Sequence of chain 4.A:
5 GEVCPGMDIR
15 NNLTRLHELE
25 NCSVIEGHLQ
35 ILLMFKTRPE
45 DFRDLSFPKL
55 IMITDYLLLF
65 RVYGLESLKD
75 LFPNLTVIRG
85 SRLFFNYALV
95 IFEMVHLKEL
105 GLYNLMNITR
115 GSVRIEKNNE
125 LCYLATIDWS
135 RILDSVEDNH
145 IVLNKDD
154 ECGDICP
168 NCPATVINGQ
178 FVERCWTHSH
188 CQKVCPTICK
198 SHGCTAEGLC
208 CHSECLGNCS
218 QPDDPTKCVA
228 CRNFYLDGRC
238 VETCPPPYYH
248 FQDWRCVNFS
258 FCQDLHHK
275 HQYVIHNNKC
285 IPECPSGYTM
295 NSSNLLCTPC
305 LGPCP

The small molecule below binds the protein below.
Small molecule (SMILES): CC(=O)N[C@@H]1[C@@H](O)[C@H](O)[C@@H](CO)O[C@H]1O

Binding-site contacts:
Ligand atom C3 contacts residue ASN25 of chain 4.A at 3.8 Å.
Ligand atom C1 contacts residue GLU24 of chain 4.A at 3.3 Å.
Ligand atom O5 contacts residue GLU24 of chain 4.A at 4.2 Å.
Ligand atom C2 contacts residue ASN25 of chain 4.A at 2.5 Å.
Ligand atom O7 contacts residue GLU6 of chain 4.A at 2.9 Å (salt-bridge).
Ligand atom O3 contacts residue GLU24 of chain 4.A at 4.5 Å.
Ligand atom N2 contacts residue ASN25 of chain 4.A at 3.0 Å (h-bond).
Ligand atom C8 contacts residue ASN25 of chain 4.A at 4.4 Å.
Ligand atom C3 contacts residue GLU24 of chain 4.A at 3.5 Å.
Ligand atom C7 contacts residue GLU6 of chain 4.A at 4.1 Å.
Ligand atom C4 contacts residue GLU24 of chain 4.A at 4.5 Å.
Ligand atom C2 contacts residue GLU24 of chain 4.A at 3.5 Å.
Ligand atom N2 contacts residue GLU24 of chain 4.A at 3.1 Å (salt-bridge).
Ligand atom C8 contacts residue GLU22 of chain 4.A at 3.8 Å.
Ligand atom C1 contacts residue ASN25 of chain 4.A at 1.4 Å.
Ligand atom C4 contacts residue ASN25 of chain 4.A at 4.2 Å.
Ligand atom C8 contacts residue GLU24 of chain 4.A at 4.4 Å.
Ligand atom C5 contacts residue ASN25 of chain 4.A at 3.6 Å.
Ligand atom C7 contacts residue GLU24 of chain 4.A at 4.1 Å.
Ligand atom C7 contacts residue ASN25 of chain 4.A at 3.1 Å.
Ligand atom C5 contacts residue GLU24 of chain 4.A at 4.3 Å.
Ligand atom O5 contacts residue ASN25 of chain 4.A at 2.3 Å (h-bond).
Ligand atom C8 contacts residue HIS21 of chain 4.A at 4.3 Å.
Ligand atom O7 contacts residue ASN25 of chain 4.A at 2.8 Å (h-bond).